Binding-site contacts:
Ligand atom OAD contacts residue SER230 of chain 1.C at 2.6 Å (h-bond).
Ligand atom O contacts residue ALA107 of chain 1.C at 3.6 Å.
Ligand atom OXT contacts residue GLY108 of chain 1.C at 3.4 Å (h-bond).
Ligand atom CAO contacts residue GLU345 of chain 1.C at 3.5 Å.
Ligand atom OAQ contacts residue ASN231 of chain 1.C at 2.8 Å (h-bond).
Ligand atom OAU contacts residue GLN109 of chain 1.C at 3.5 Å.
Ligand atom OG contacts residue ALA107 of chain 1.C at 3.0 Å (h-bond).
Ligand atom O contacts residue THR105 of chain 1.C at 2.5 Å (h-bond).
Ligand atom CAN contacts residue LYS82 of chain 1.C at 3.7 Å.
Ligand atom OAE contacts residue GLY227 of chain 1.C at 2.9 Å (h-bond).
Ligand atom NAR contacts residue GLU345 of chain 1.C at 3.3 Å.
Ligand atom CAB contacts residue GLY298 of chain 1.C at 3.6 Å.
Ligand atom OAD contacts residue LYS82 of chain 1.C at 3.1 Å (salt-bridge).
Ligand atom N contacts residue LYS82 of chain 1.C at 3.2 Å.
Ligand atom OAC contacts residue LYS82 of chain 1.C at 3.2 Å (salt-bridge).
Ligand atom OAE contacts residue SER230 of chain 1.C at 3.4 Å (h-bond).
Ligand atom CAO contacts residue SER371 of chain 1.C at 3.6 Å.
Ligand atom OG contacts residue GLY298 of chain 1.C at 3.5 Å.
Ligand atom OAE contacts residue GLY228 of chain 1.C at 3.3 Å (h-bond).
Ligand atom OAE contacts residue GLY229 of chain 1.C at 2.8 Å (h-bond).
Ligand atom OG contacts residue GLY106 of chain 1.C at 3.2 Å (h-bond).
Ligand atom CAL contacts residue GLY298 of chain 1.C at 3.5 Å.
Ligand atom OAQ contacts residue HIS81 of chain 1.C at 2.9 Å (h-bond).
Ligand atom C contacts residue THR105 of chain 1.C at 3.4 Å.
Ligand atom C contacts residue ALA107 of chain 1.C at 3.6 Å (hydrophobic).
Ligand atom CA contacts residue LYS82 of chain 1.C at 3.6 Å.
Ligand atom OXT contacts residue GLN109 of chain 1.C at 2.9 Å (h-bond).
Ligand atom OAD contacts residue GLY229 of chain 1.C at 3.4 Å (h-bond).
Ligand atom O contacts residue GLY106 of chain 1.C at 2.8 Å (h-bond).
Ligand atom OXT contacts residue HIS110 of chain 1.C at 3.0 Å (h-bond).
Ligand atom CAL contacts residue LYS82 of chain 1.C at 3.3 Å.
Ligand atom OXT contacts residue ALA107 of chain 1.C at 3.5 Å.
Ligand atom OAQ contacts residue SER230 of chain 1.C at 3.2 Å (h-bond).
Ligand atom C contacts residue HIS110 of chain 1.C at 3.6 Å.
Ligand atom OXT contacts residue THR105 of chain 1.C at 3.6 Å (h-bond).
Ligand atom PAP contacts residue SER230 of chain 1.C at 3.5 Å.
Ligand atom OAD contacts residue SER185 of chain 1.C at 2.6 Å (h-bond).
Ligand atom O contacts residue HIS110 of chain 1.C at 3.7 Å.
Ligand atom NAR contacts residue HIS81 of chain 1.C at 3.7 Å.
Ligand atom NAR contacts residue SER371 of chain 1.C at 2.8 Å (h-bond).

Sequence of chain 1.C:
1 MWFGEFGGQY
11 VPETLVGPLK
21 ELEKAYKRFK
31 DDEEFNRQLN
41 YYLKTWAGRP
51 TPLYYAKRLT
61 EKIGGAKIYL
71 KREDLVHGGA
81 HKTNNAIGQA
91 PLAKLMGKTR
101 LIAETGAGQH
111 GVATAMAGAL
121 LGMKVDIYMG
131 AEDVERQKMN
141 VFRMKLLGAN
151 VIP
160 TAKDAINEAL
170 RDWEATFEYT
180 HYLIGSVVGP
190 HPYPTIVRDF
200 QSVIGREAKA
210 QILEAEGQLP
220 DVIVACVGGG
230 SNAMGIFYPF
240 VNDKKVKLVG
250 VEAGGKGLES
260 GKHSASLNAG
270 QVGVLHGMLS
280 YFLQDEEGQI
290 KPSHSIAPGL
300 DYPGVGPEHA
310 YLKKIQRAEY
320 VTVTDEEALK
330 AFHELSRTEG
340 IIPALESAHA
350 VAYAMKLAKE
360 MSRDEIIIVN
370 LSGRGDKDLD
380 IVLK

This small molecule binds to this protein.
Small molecule (SMILES): Cc1ncc(COP(=O)(O)O)c(/C=N/[C@H](C(=O)O)[C@@H](O)C(C)C)c1O